Binding-site contacts:
Ligand atom C3 contacts residue ASN67 of chain 26.E at 3.6 Å.
Ligand atom O5 contacts residue ASN67 of chain 26.E at 2.4 Å (h-bond).
Ligand atom O7 contacts residue MET118 of chain 26.E at 3.5 Å.
Ligand atom C4 contacts residue ASN67 of chain 26.E at 4.2 Å.
Ligand atom N2 contacts residue ASN67 of chain 26.E at 3.3 Å (h-bond).
Ligand atom C7 contacts residue MET118 of chain 26.E at 3.8 Å (hydrophobic).
Ligand atom C1 contacts residue ASN67 of chain 26.E at 1.4 Å.
Ligand atom O3 contacts residue ASN67 of chain 26.E at 3.8 Å.
Ligand atom C2 contacts residue ASN67 of chain 26.E at 2.4 Å.
Ligand atom C8 contacts residue MET118 of chain 26.E at 4.1 Å (hydrophobic).
Ligand atom C5 contacts residue ASN67 of chain 26.E at 3.7 Å.
Ligand atom C8 contacts residue ASN67 of chain 26.E at 3.6 Å.
Ligand atom C8 contacts residue PHE90 of chain 26.E at 4.4 Å (hydrophobic).
Ligand atom C7 contacts residue ASN67 of chain 26.E at 3.8 Å.
Ligand atom O7 contacts residue ARG89 of chain 26.E at 4.2 Å.
Ligand atom O7 contacts residue ASN67 of chain 26.E at 4.5 Å.

Sequence of chain 26.E:
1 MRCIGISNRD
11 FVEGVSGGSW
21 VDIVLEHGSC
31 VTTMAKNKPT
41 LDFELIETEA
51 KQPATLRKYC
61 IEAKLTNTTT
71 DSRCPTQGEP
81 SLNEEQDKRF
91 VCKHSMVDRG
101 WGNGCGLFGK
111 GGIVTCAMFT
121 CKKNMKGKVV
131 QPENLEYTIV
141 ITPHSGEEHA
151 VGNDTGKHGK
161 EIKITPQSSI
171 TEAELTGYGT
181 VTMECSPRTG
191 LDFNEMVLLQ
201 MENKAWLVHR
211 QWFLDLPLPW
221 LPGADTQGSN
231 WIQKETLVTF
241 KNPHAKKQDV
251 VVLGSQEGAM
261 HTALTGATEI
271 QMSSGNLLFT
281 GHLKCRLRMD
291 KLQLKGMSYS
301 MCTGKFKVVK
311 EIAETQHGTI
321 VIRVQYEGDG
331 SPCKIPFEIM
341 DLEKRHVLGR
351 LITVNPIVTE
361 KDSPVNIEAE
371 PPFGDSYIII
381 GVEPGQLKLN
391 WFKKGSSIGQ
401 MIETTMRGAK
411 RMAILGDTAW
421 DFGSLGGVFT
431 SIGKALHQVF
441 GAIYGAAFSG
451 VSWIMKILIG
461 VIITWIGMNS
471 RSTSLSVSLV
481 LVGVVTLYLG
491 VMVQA

This protein binds this small molecule.
Small molecule (SMILES): CC(=O)N[C@@H]1[C@@H](O)[C@H](O)[C@@H](CO)O[C@H]1O